Binding-site contacts:
Ligand atom C4 contacts residue ASN328 of chain 1.B at 4.3 Å.
Ligand atom C5 contacts residue ASN328 of chain 1.B at 3.6 Å.
Ligand atom C2 contacts residue ASN328 of chain 1.B at 2.6 Å.
Ligand atom C8 contacts residue ASN328 of chain 1.B at 3.3 Å.
Ligand atom N2 contacts residue ASN328 of chain 1.B at 2.3 Å (h-bond).
Ligand atom C1 contacts residue ASN328 of chain 1.B at 1.4 Å.
Ligand atom O7 contacts residue ASN328 of chain 1.B at 3.9 Å.
Ligand atom C3 contacts residue ASN328 of chain 1.B at 3.9 Å.
Ligand atom O5 contacts residue ASN328 of chain 1.B at 2.3 Å (h-bond).
Ligand atom C7 contacts residue ASN328 of chain 1.B at 3.0 Å.

Sequence of chain 1.B:
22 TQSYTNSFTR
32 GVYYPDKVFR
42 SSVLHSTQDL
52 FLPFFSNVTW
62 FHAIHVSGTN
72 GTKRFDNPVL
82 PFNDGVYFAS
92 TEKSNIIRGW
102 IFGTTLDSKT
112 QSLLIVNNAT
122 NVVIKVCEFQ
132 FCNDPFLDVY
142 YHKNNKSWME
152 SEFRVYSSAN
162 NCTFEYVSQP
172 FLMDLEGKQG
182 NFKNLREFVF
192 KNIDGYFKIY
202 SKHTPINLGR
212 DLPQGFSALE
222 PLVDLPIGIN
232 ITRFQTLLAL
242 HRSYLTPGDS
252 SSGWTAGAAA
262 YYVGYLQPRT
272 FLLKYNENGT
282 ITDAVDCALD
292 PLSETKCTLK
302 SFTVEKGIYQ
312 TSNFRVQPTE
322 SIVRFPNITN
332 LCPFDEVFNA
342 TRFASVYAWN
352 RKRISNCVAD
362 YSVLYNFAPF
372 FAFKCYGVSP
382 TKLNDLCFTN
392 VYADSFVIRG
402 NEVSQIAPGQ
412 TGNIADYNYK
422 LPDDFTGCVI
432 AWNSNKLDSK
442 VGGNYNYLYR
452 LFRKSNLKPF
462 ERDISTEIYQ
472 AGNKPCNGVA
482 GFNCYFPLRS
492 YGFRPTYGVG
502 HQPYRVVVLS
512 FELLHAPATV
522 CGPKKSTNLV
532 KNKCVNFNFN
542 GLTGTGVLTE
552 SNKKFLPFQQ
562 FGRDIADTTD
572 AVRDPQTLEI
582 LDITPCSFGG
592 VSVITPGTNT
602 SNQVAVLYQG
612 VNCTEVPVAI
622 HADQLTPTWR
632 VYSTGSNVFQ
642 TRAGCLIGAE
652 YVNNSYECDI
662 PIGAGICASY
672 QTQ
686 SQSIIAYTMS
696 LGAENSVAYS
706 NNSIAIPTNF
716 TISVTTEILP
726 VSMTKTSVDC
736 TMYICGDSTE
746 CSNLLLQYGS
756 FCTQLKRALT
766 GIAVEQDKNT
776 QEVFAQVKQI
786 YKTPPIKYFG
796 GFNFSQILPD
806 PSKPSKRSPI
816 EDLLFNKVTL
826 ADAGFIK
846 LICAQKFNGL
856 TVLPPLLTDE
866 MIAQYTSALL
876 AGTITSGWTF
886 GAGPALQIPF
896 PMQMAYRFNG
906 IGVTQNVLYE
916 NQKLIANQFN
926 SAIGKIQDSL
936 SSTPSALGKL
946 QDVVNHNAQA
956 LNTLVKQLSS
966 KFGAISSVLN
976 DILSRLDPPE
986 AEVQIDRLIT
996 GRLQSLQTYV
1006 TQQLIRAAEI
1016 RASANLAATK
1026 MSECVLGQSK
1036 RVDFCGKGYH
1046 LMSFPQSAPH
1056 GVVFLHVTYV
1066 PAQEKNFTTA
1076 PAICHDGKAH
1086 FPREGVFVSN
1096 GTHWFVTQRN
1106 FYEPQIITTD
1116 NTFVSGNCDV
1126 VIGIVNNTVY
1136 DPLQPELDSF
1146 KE

This small molecule binds to this protein.
Small molecule (SMILES): CC(=O)N[C@@H]1[C@@H](O)[C@H](O)[C@@H](CO)O[C@H]1O